Binding-site contacts:
Ligand atom CAL contacts residue ILE186 of chain 1.A at 4.2 Å (hydrophobic).
Ligand atom CAE contacts residue ILE109 of chain 1.A at 3.8 Å (hydrophobic).
Ligand atom CAS contacts residue HIS189 of chain 1.A at 4.5 Å.
Ligand atom CAJ contacts residue ILE109 of chain 1.A at 4.0 Å (hydrophobic).
Ligand atom CAJ contacts residue ASN99 of chain 1.A at 4.5 Å.
Ligand atom NAN contacts residue VAL106 of chain 1.A at 4.0 Å.
Ligand atom CAR contacts residue VAL106 of chain 1.A at 3.9 Å (hydrophobic).
Ligand atom CAI contacts residue PHE102 of chain 1.A at 4.0 Å (hydrophobic).
Ligand atom CAC contacts residue HIS189 of chain 1.A at 4.2 Å.
Ligand atom CAG contacts residue ASN99 of chain 1.A at 4.3 Å.
Ligand atom CAH contacts residue ASN99 of chain 1.A at 3.9 Å.
Ligand atom CAB contacts residue ILE186 of chain 1.A at 4.1 Å (hydrophobic).
Ligand atom CAS contacts residue ILE186 of chain 1.A at 4.1 Å (hydrophobic).
Ligand atom CAQ contacts residue VAL106 of chain 1.A at 3.7 Å (hydrophobic).
Ligand atom CAP contacts residue VAL106 of chain 1.A at 4.3 Å (hydrophobic).
Ligand atom CAF contacts residue ARG178 of chain 1.A at 4.2 Å.
Ligand atom CAB contacts residue ALA187 of chain 1.A at 4.0 Å (hydrophobic).
Ligand atom CAL contacts residue HIS189 of chain 1.A at 3.6 Å.
Ligand atom CAF contacts residue PHE301 of chain 1.A at 4.3 Å (hydrophobic).
Ligand atom CAT contacts residue ILE109 of chain 1.A at 3.9 Å (hydrophobic).
Ligand atom CAE contacts residue ILE186 of chain 1.A at 4.5 Å (hydrophobic).
Ligand atom CAK contacts residue ILE186 of chain 1.A at 4.1 Å (hydrophobic).
Ligand atom CAE contacts residue ALA107 of chain 1.A at 3.6 Å (hydrophobic).
Ligand atom CAI contacts residue VAL106 of chain 1.A at 3.8 Å (hydrophobic).
Ligand atom CAA contacts residue PHE301 of chain 1.A at 3.6 Å (hydrophobic).
Ligand atom CAD contacts residue ILE109 of chain 1.A at 4.3 Å (hydrophobic).
Ligand atom CAD contacts residue ILE186 of chain 1.A at 4.2 Å (hydrophobic).
Ligand atom CAG contacts residue PHE102 of chain 1.A at 3.6 Å (hydrophobic).
Ligand atom NAN contacts residue ILE109 of chain 1.A at 3.6 Å.
Ligand atom CAG contacts residue VAL106 of chain 1.A at 4.1 Å (hydrophobic).
Ligand atom CAE contacts residue VAL106 of chain 1.A at 3.4 Å (hydrophobic).
Ligand atom CAO contacts residue VAL106 of chain 1.A at 4.5 Å (hydrophobic).
Ligand atom CAD contacts residue ARG178 of chain 1.A at 3.8 Å.
Ligand atom CAB contacts residue HIS189 of chain 1.A at 4.0 Å.
Ligand atom CAA contacts residue VAL115 of chain 1.A at 3.8 Å (hydrophobic).
Ligand atom CAK contacts residue HIS189 of chain 1.A at 3.2 Å.
Ligand atom NAM contacts residue VAL106 of chain 1.A at 4.1 Å.
Ligand atom CAJ contacts residue VAL106 of chain 1.A at 4.2 Å (hydrophobic).
Ligand atom CAH contacts residue VAL106 of chain 1.A at 4.3 Å (hydrophobic).

Sequence of chain 1.A:
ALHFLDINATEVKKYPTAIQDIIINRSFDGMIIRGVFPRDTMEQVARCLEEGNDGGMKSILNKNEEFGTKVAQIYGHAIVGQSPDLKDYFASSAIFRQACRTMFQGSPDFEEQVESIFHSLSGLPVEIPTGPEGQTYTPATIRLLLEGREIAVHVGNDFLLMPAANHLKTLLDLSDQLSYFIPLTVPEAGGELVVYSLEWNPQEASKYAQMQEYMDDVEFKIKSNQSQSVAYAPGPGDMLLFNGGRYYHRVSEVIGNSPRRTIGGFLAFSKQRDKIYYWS

This protein binds this small molecule.
Small molecule (SMILES): [C-]#[N+][C@@H]1[C@@H]2c3c([nH]c4ccccc34)C(C)(C)[C@H]2CC[C@@]1(C)CC